Sequence of chain 1.A:
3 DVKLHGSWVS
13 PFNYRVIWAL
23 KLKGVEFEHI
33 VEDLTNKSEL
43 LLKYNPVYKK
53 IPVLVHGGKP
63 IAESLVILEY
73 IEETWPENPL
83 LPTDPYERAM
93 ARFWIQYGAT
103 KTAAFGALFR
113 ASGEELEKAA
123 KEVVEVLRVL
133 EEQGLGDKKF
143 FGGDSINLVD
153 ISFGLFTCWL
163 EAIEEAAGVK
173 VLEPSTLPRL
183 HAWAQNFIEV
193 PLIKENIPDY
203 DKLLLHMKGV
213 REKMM

A small-molecule ligand and the protein it binds are described below.
Small molecule (SMILES): O=c1c(O)c(-c2ccccc2)oc2cc(O)cc(O)c12

Binding-site contacts:
Ligand atom C8 contacts residue VAL11 of chain 1.A at 3.7 Å (hydrophobic).
Ligand atom O4 contacts residue THR104 of chain 1.A at 3.2 Å.
Ligand atom C1 contacts residue LEU157 of chain 1.A at 4.2 Å (hydrophobic).
Ligand atom C10 contacts residue TRP161 of chain 1.A at 4.2 Å (hydrophobic).
Ligand atom C8 contacts residue SER12 of chain 1.A at 3.8 Å.
Ligand atom O3 contacts residue TRP161 of chain 1.A at 4.0 Å.
Ligand atom C6 contacts residue PRO13 of chain 1.A at 3.6 Å (hydrophobic).
Ligand atom C13 contacts residue ILE165 of chain 1.A at 4.0 Å (hydrophobic).
Ligand atom C9 contacts residue VAL11 of chain 1.A at 3.5 Å (hydrophobic).
Ligand atom C10 contacts residue MET209 of chain 1.A at 3.6 Å (hydrophobic).
Ligand atom C12 contacts residue LEU157 of chain 1.A at 3.7 Å (hydrophobic).
Ligand atom C2 contacts residue PRO13 of chain 1.A at 4.0 Å (hydrophobic).
Ligand atom C11 contacts residue TRP161 of chain 1.A at 3.7 Å (hydrophobic).
Ligand atom O3 contacts residue LEU162 of chain 1.A at 3.5 Å (h-bond).
Ligand atom C11 contacts residue LEU157 of chain 1.A at 4.0 Å (hydrophobic).
Ligand atom C14 contacts residue LEU157 of chain 1.A at 3.9 Å (hydrophobic).
Ligand atom O2 contacts residue PHE14 of chain 1.A at 3.5 Å.
Ligand atom O1 contacts residue PRO13 of chain 1.A at 3.4 Å.
Ligand atom C8 contacts residue HIS208 of chain 1.A at 3.3 Å.
Ligand atom O contacts residue PHE14 of chain 1.A at 4.2 Å.
Ligand atom C7 contacts residue PRO13 of chain 1.A at 4.0 Å (hydrophobic).
Ligand atom C10 contacts residue PRO13 of chain 1.A at 3.6 Å (hydrophobic).
Ligand atom O4 contacts residue PHE107 of chain 1.A at 3.5 Å.
Ligand atom C14 contacts residue PHE107 of chain 1.A at 4.2 Å (hydrophobic).
Ligand atom O contacts residue THR104 of chain 1.A at 3.5 Å.
Ligand atom O1 contacts residue MET209 of chain 1.A at 4.0 Å.
Ligand atom O3 contacts residue ILE165 of chain 1.A at 3.5 Å.
Ligand atom C13 contacts residue PHE107 of chain 1.A at 4.0 Å (hydrophobic).
Ligand atom C14 contacts residue THR104 of chain 1.A at 3.9 Å.
Ligand atom C9 contacts residue HIS208 of chain 1.A at 3.3 Å.
Ligand atom C7 contacts residue SER12 of chain 1.A at 3.8 Å.
Ligand atom C12 contacts residue ILE165 of chain 1.A at 3.5 Å (hydrophobic).
Ligand atom O3 contacts residue LEU157 of chain 1.A at 3.0 Å (h-bond).
Ligand atom C13 contacts residue LEU157 of chain 1.A at 3.7 Å (hydrophobic).
Ligand atom C3 contacts residue PRO13 of chain 1.A at 3.7 Å (hydrophobic).
Ligand atom C4 contacts residue PHE14 of chain 1.A at 3.8 Å (hydrophobic).
Ligand atom C11 contacts residue ILE165 of chain 1.A at 3.7 Å (hydrophobic).
Ligand atom C contacts residue PHE14 of chain 1.A at 4.2 Å (hydrophobic).
Ligand atom C5 contacts residue PRO13 of chain 1.A at 3.4 Å (hydrophobic).
Ligand atom C9 contacts residue PRO13 of chain 1.A at 4.0 Å (hydrophobic).